Sequence of chain 11.C:
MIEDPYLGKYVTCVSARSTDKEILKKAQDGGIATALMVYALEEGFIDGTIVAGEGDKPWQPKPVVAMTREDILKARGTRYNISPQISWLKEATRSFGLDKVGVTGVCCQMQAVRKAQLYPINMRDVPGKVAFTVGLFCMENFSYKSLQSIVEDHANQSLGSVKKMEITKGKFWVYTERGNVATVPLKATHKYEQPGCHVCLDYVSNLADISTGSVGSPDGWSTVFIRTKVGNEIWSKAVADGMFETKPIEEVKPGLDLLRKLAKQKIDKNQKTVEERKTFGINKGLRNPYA

Sequence of chain 11.A:
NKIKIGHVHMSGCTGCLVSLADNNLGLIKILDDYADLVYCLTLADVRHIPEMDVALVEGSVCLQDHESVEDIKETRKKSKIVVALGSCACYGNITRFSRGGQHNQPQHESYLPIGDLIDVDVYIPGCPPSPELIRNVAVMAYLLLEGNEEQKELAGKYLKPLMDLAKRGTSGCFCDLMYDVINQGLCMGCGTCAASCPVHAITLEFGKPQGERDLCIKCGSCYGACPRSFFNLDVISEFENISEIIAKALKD

Binding-site contacts:
Ligand atom O6 contacts residue GLN117 of chain 11.C at 3.4 Å (h-bond).
Ligand atom C2 contacts residue ARG136 of chain 11.A at 4.4 Å.
Ligand atom C3 contacts residue GLN117 of chain 11.C at 3.4 Å.
Ligand atom O6 contacts residue ASN137 of chain 11.A at 3.5 Å (h-bond).
Ligand atom C3 contacts residue SER244 of chain 11.A at 4.2 Å.
Ligand atom O5 contacts residue SER244 of chain 11.A at 3.5 Å (h-bond).
Ligand atom C1 contacts residue SER244 of chain 11.A at 4.0 Å.
Ligand atom C1 contacts residue ILE247 of chain 11.A at 4.4 Å (hydrophobic).
Ligand atom C1 contacts residue ARG136 of chain 11.A at 3.9 Å.
Ligand atom O5 contacts residue PRO127 of chain 11.C at 4.3 Å.
Ligand atom C4 contacts residue GLN117 of chain 11.C at 4.1 Å.
Ligand atom C2 contacts residue SER244 of chain 11.A at 3.3 Å.
Ligand atom C4 contacts residue ARG136 of chain 11.A at 2.9 Å.
Ligand atom C3 contacts residue PRO127 of chain 11.C at 3.9 Å (hydrophobic).
Ligand atom C3 contacts residue ARG136 of chain 11.A at 3.6 Å.
Ligand atom O6 contacts residue ARG136 of chain 11.A at 3.2 Å (salt-bridge).
Ligand atom C4 contacts residue PRO127 of chain 11.C at 3.4 Å (hydrophobic).
Ligand atom O6 contacts residue ILE247 of chain 11.A at 4.1 Å.

This small molecule binds to this protein.
Small molecule (SMILES): C[C@@H](O)[C@@H](C)O